Binding-site contacts:
Ligand atom N3 contacts residue HIS189 of chain 1.D at 3.6 Å (h-bond).
Ligand atom C7 contacts residue GLU191 of chain 1.D at 3.4 Å.
Ligand atom C contacts residue PHE186 of chain 1.D at 3.6 Å (hydrophobic).
Ligand atom C3 contacts residue PHE186 of chain 1.D at 4.1 Å (hydrophobic).
Ligand atom C7 contacts residue HIS189 of chain 1.D at 3.8 Å.
Ligand atom O contacts residue TYR133 of chain 1.D at 3.5 Å (h-bond).
Ligand atom C5 contacts residue TYR133 of chain 1.D at 3.6 Å (hydrophobic).
Ligand atom C6 contacts residue TYR178 of chain 1.D at 3.2 Å (hydrophobic).
Ligand atom C2 contacts residue HIS189 of chain 1.D at 3.8 Å.
Ligand atom N contacts residue HIS277 of chain 1.D at 3.6 Å (h-bond).
Ligand atom C12 contacts residue ASP192 of chain 1.D at 4.0 Å.
Ligand atom C1 contacts residue PHE186 of chain 1.D at 3.8 Å (hydrophobic).
Ligand atom C8 contacts residue TYR178 of chain 1.D at 4.0 Å (hydrophobic).
Ligand atom C1 contacts residue HIS277 of chain 1.D at 3.7 Å.
Ligand atom C contacts residue TRP209 of chain 1.D at 3.6 Å (hydrophobic).
Ligand atom C9 contacts residue TYR178 of chain 1.D at 3.6 Å (hydrophobic).
Ligand atom C4 contacts residue PHE186 of chain 1.D at 3.7 Å (hydrophobic).
Ligand atom C5 contacts residue LYS207 of chain 1.D at 3.9 Å.
Ligand atom C7 contacts residue LYS242 of chain 1.D at 4.1 Å.
Ligand atom C10 contacts residue TYR178 of chain 1.D at 3.8 Å (hydrophobic).
Ligand atom N contacts residue GLU191 of chain 1.D at 4.1 Å.
Ligand atom C7 contacts residue ZN1 of chain 1.W at 3.3 Å.
Ligand atom O contacts residue LYS207 of chain 1.D at 2.8 Å (salt-bridge).
Ligand atom C2 contacts residue ZN1 of chain 1.W at 3.0 Å.
Ligand atom C5 contacts residue PHE186 of chain 1.D at 3.5 Å (hydrophobic).
Ligand atom C1 contacts residue ZN1 of chain 1.W at 3.2 Å.
Ligand atom C contacts residue ASN199 of chain 1.D at 4.0 Å.
Ligand atom N contacts residue ZN1 of chain 1.W at 2.2 Å.
Ligand atom C1 contacts residue TRP209 of chain 1.D at 3.6 Å (hydrophobic).
Ligand atom N contacts residue HIS189 of chain 1.D at 3.5 Å (h-bond).
Ligand atom N1 contacts residue TYR133 of chain 1.D at 2.8 Å (h-bond).
Ligand atom N2 contacts residue TYR178 of chain 1.D at 3.6 Å.
Ligand atom C6 contacts residue TYR133 of chain 1.D at 3.7 Å (hydrophobic).
Ligand atom N4 contacts residue GLU191 of chain 1.D at 3.1 Å (salt-bridge).
Ligand atom N4 contacts residue ZN1 of chain 1.W at 2.1 Å.
Ligand atom O contacts residue PHE186 of chain 1.D at 3.4 Å.
Ligand atom N1 contacts residue TYR178 of chain 1.D at 3.6 Å.
Ligand atom N4 contacts residue HIS189 of chain 1.D at 3.0 Å (h-bond).
Ligand atom N1 contacts residue PHE186 of chain 1.D at 4.1 Å.
Ligand atom N3 contacts residue ZN1 of chain 1.W at 2.9 Å.

Sequence of chain 1.D:
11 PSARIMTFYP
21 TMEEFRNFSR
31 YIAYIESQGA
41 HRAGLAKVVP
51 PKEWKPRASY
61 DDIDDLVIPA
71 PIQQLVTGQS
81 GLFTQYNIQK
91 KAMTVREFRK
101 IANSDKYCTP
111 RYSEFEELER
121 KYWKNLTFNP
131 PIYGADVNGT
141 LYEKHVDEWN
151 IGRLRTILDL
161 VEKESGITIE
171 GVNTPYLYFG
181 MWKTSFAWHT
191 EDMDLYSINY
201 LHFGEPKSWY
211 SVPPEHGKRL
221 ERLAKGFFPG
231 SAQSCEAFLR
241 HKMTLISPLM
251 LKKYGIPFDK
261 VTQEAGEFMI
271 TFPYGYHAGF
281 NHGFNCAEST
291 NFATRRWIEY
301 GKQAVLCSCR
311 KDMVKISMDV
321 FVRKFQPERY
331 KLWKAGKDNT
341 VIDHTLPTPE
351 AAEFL

The small molecule below binds the protein below.
Small molecule (SMILES): CN1CCC(c2cnn(-c3nccc4c(=O)[nH]cnc34)c2)CC1